The small molecule below binds the protein below.
Small molecule (SMILES): O=C(O)c1cc(O)ccc1O

Sequence of chain 1.A:
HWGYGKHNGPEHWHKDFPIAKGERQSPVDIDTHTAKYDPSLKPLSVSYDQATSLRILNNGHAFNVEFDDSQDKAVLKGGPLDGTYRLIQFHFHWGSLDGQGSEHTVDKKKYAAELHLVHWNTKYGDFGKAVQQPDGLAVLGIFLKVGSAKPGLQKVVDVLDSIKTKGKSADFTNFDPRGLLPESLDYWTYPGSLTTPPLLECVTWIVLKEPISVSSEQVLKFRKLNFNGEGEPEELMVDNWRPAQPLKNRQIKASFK

Binding-site contacts:
Ligand atom CAF contacts residue GLU238 of chain 1.A at 4.0 Å.
Ligand atom CAG contacts residue GLY8 of chain 1.A at 4.2 Å.
Ligand atom CAE contacts residue GLU238 of chain 1.A at 3.6 Å.
Ligand atom CAJ contacts residue TYR7 of chain 1.A at 3.8 Å (hydrophobic).
Ligand atom CAH contacts residue ASN11 of chain 1.A at 3.9 Å.
Ligand atom CAH contacts residue TYR7 of chain 1.A at 3.5 Å (hydrophobic).
Ligand atom CAH contacts residue PHE230 of chain 1.A at 4.1 Å (hydrophobic).
Ligand atom OAA contacts residue GLY8 of chain 1.A at 4.1 Å.
Ligand atom OAB contacts residue GLY6 of chain 1.A at 4.0 Å.
Ligand atom OAD contacts residue PHE230 of chain 1.A at 2.8 Å.
Ligand atom CAJ contacts residue PHE230 of chain 1.A at 3.7 Å (hydrophobic).
Ligand atom OAA contacts residue TYR7 of chain 1.A at 2.9 Å (h-bond).
Ligand atom CAJ contacts residue GLY8 of chain 1.A at 3.4 Å.
Ligand atom CAK contacts residue PHE230 of chain 1.A at 4.1 Å (hydrophobic).
Ligand atom CAJ contacts residue GLU238 of chain 1.A at 4.3 Å.
Ligand atom CAF contacts residue GLY8 of chain 1.A at 3.5 Å.
Ligand atom OAA contacts residue GLY6 of chain 1.A at 3.5 Å.
Ligand atom OAB contacts residue TYR7 of chain 1.A at 4.3 Å.
Ligand atom CAI contacts residue GLU238 of chain 1.A at 3.8 Å.
Ligand atom CAK contacts residue GLU238 of chain 1.A at 4.4 Å.
Ligand atom OAC contacts residue GLU238 of chain 1.A at 3.7 Å.
Ligand atom OAD contacts residue TYR7 of chain 1.A at 3.3 Å.
Ligand atom CAG contacts residue ASN11 of chain 1.A at 4.2 Å.
Ligand atom CAH contacts residue GLY6 of chain 1.A at 4.0 Å.
Ligand atom CAE contacts residue GLY8 of chain 1.A at 3.8 Å.
Ligand atom CAI contacts residue GLY8 of chain 1.A at 4.1 Å.
Ligand atom OAD contacts residue VAL241 of chain 1.A at 4.5 Å.
Ligand atom CAF contacts residue PHE230 of chain 1.A at 4.5 Å (hydrophobic).
Ligand atom CAK contacts residue TYR7 of chain 1.A at 4.1 Å (hydrophobic).
Ligand atom OAA contacts residue PHE230 of chain 1.A at 3.8 Å.
Ligand atom CAH contacts residue GLY8 of chain 1.A at 4.0 Å.
Ligand atom CAK contacts residue ASN11 of chain 1.A at 4.3 Å.
Ligand atom CAF contacts residue TYR7 of chain 1.A at 4.3 Å (hydrophobic).
Ligand atom OAD contacts residue GLY8 of chain 1.A at 3.5 Å (h-bond).
Ligand atom CAK contacts residue GLY8 of chain 1.A at 3.6 Å.
Ligand atom CAG contacts residue GLU238 of chain 1.A at 4.3 Å.
Ligand atom OAB contacts residue ASN11 of chain 1.A at 3.3 Å (h-bond).